This small molecule binds to this protein.
Small molecule (SMILES): CC(C)[C@H](NC(=O)[C@H](COP(=O)(O)O)NC(=O)[C@H](CCCCN)NC(=O)[C@H](CCCN=C(N)N)NC(=O)[C@H](CCCN=C(N)N)NC(=O)[C@@H](N)CCCCN)C(=O)O

Sequence of chain 2.A:
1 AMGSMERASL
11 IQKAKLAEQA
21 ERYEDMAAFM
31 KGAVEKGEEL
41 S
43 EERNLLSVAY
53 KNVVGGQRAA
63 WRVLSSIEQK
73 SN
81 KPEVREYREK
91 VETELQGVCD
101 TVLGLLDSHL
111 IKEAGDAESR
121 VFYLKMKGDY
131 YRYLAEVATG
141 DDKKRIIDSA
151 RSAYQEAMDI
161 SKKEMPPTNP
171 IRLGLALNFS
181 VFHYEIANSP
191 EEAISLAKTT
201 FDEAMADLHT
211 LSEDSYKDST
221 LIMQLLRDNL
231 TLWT

Binding-site contacts:
Ligand atom C contacts residue ASN229 of chain 2.A at 3.5 Å.
Ligand atom O3P contacts residue ARG132 of chain 2.A at 2.9 Å (salt-bridge).
Ligand atom O contacts residue ASN178 of chain 2.A at 3.0 Å (h-bond).
Ligand atom NH2 contacts residue ARG64 of chain 2.A at 3.1 Å (salt-bridge).
Ligand atom P contacts residue ARG60 of chain 2.A at 3.6 Å.
Ligand atom CD contacts residue GLU185 of chain 2.A at 3.4 Å.
Ligand atom CB contacts residue ASN229 of chain 2.A at 3.5 Å.
Ligand atom CA contacts residue LEU232 of chain 2.A at 3.7 Å (hydrophobic).
Ligand atom NH2 contacts residue ARG60 of chain 2.A at 3.5 Å (salt-bridge).
Ligand atom O contacts residue LYS125 of chain 2.A at 2.9 Å (salt-bridge).
Ligand atom O1P contacts residue LYS53 of chain 2.A at 3.2 Å (salt-bridge).
Ligand atom N contacts residue ASN229 of chain 2.A at 2.7 Å (h-bond).
Ligand atom NZ contacts residue ASP228 of chain 2.A at 3.0 Å (salt-bridge).
Ligand atom O contacts residue LYS53 of chain 2.A at 3.6 Å.
Ligand atom NH2 contacts residue VAL181 of chain 2.A at 3.6 Å.
Ligand atom O2P contacts residue ARG132 of chain 2.A at 2.8 Å (salt-bridge).
Ligand atom O2P contacts residue TYR133 of chain 2.A at 2.6 Å (h-bond).
Ligand atom O contacts residue LEU177 of chain 2.A at 3.7 Å.
Ligand atom O3P contacts residue ARG60 of chain 2.A at 2.8 Å (salt-bridge).
Ligand atom NE contacts residue GLU185 of chain 2.A at 2.8 Å (salt-bridge).
Ligand atom C contacts residue ASN178 of chain 2.A at 3.6 Å.
Ligand atom CG contacts residue ASN229 of chain 2.A at 3.7 Å.
Ligand atom CB contacts residue ASN229 of chain 2.A at 3.7 Å.
Ligand atom CB contacts residue ASN178 of chain 2.A at 3.4 Å.
Ligand atom P contacts residue LYS53 of chain 2.A at 3.6 Å.
Ligand atom O contacts residue VAL181 of chain 2.A at 3.4 Å.
Ligand atom CA contacts residue ASN229 of chain 2.A at 3.4 Å.
Ligand atom CA contacts residue ASN178 of chain 2.A at 3.4 Å.
Ligand atom O contacts residue ASN229 of chain 2.A at 2.9 Å (h-bond).
Ligand atom NH2 contacts residue ARG132 of chain 2.A at 3.7 Å.
Ligand atom CZ contacts residue ARG64 of chain 2.A at 3.6 Å.
Ligand atom N contacts residue LEU232 of chain 2.A at 3.6 Å.
Ligand atom O1P contacts residue ARG60 of chain 2.A at 2.8 Å (salt-bridge).
Ligand atom NH2 contacts residue GLU185 of chain 2.A at 3.0 Å (salt-bridge).
Ligand atom CZ contacts residue GLU185 of chain 2.A at 3.6 Å.
Ligand atom O2P contacts residue LYS53 of chain 2.A at 3.0 Å (salt-bridge).
Ligand atom CA contacts residue LEU177 of chain 2.A at 3.6 Å (hydrophobic).
Ligand atom C contacts residue LEU177 of chain 2.A at 3.7 Å (hydrophobic).
Ligand atom CG1 contacts residue GLY174 of chain 2.A at 3.5 Å.
Ligand atom N contacts residue ASN178 of chain 2.A at 2.9 Å (h-bond).